Binding-site contacts:
Ligand atom C4 contacts residue ASN175 of chain 1.D at 4.1 Å.
Ligand atom C7 contacts residue ASN175 of chain 1.D at 4.4 Å.
Ligand atom C1 contacts residue ASN175 of chain 1.D at 1.4 Å.
Ligand atom C5 contacts residue ASN175 of chain 1.D at 3.6 Å.
Ligand atom O5 contacts residue ASN175 of chain 1.D at 2.3 Å (h-bond).
Ligand atom C3 contacts residue ASN175 of chain 1.D at 3.4 Å.
Ligand atom C2 contacts residue ASN175 of chain 1.D at 2.4 Å.
Ligand atom N2 contacts residue ASN175 of chain 1.D at 3.4 Å (h-bond).
Ligand atom O3 contacts residue ASN175 of chain 1.D at 3.4 Å (h-bond).

This small molecule binds to this protein.
Small molecule (SMILES): CC(=O)N[C@H]1[C@H](O[C@H]2[C@H](O)[C@@H](NC(C)=O)CO[C@@H]2CO)O[C@H](CO)[C@@H](O)[C@@H]1O

Sequence of chain 1.D:
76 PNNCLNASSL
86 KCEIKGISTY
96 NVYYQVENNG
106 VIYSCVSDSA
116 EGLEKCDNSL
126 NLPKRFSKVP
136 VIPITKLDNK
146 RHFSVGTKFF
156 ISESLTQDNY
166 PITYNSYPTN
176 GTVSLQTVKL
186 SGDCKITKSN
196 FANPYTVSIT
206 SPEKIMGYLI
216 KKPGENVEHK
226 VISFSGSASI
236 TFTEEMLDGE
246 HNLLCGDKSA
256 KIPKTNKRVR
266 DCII